The protein below binds the small molecule below.
Small molecule (SMILES): CC(=O)N[C@@H]1[C@@H](O)[C@H](O)[C@@H](CO)O[C@H]1O

Binding-site contacts:
Ligand atom O7 contacts residue GLY237 of chain 2.A at 4.1 Å.
Ligand atom O3 contacts residue GLY237 of chain 2.A at 2.7 Å (h-bond).
Ligand atom N2 contacts residue ASN241 of chain 2.A at 3.0 Å (h-bond).
Ligand atom C5 contacts residue ASN241 of chain 2.A at 3.6 Å.
Ligand atom O7 contacts residue ASN241 of chain 2.A at 4.2 Å.
Ligand atom O5 contacts residue ARG239 of chain 2.A at 4.1 Å.
Ligand atom C7 contacts residue ASN241 of chain 2.A at 4.2 Å.
Ligand atom C4 contacts residue GLY237 of chain 2.A at 3.1 Å.
Ligand atom O4 contacts residue LYS238 of chain 2.A at 3.6 Å.
Ligand atom C3 contacts residue ASN241 of chain 2.A at 3.8 Å.
Ligand atom C2 contacts residue ASN241 of chain 2.A at 2.5 Å.
Ligand atom O6 contacts residue LEU246 of chain 2.A at 4.3 Å.
Ligand atom C3 contacts residue GLY237 of chain 2.A at 3.4 Å.
Ligand atom C4 contacts residue LYS238 of chain 2.A at 4.3 Å.
Ligand atom C4 contacts residue ARG239 of chain 2.A at 4.4 Å.
Ligand atom C6 contacts residue VAL283 of chain 2.A at 4.1 Å (hydrophobic).
Ligand atom C4 contacts residue ASN241 of chain 2.A at 4.2 Å.
Ligand atom C6 contacts residue TRP248 of chain 2.A at 4.4 Å (hydrophobic).
Ligand atom C5 contacts residue GLY237 of chain 2.A at 4.5 Å.
Ligand atom C1 contacts residue ASN241 of chain 2.A at 1.4 Å.
Ligand atom O5 contacts residue ASN241 of chain 2.A at 2.2 Å (h-bond).
Ligand atom C2 contacts residue GLY237 of chain 2.A at 4.1 Å.
Ligand atom C6 contacts residue ARG239 of chain 2.A at 4.5 Å.
Ligand atom O4 contacts residue GLY237 of chain 2.A at 3.2 Å (h-bond).
Ligand atom O6 contacts residue VAL283 of chain 2.A at 3.7 Å.

Sequence of chain 2.A:
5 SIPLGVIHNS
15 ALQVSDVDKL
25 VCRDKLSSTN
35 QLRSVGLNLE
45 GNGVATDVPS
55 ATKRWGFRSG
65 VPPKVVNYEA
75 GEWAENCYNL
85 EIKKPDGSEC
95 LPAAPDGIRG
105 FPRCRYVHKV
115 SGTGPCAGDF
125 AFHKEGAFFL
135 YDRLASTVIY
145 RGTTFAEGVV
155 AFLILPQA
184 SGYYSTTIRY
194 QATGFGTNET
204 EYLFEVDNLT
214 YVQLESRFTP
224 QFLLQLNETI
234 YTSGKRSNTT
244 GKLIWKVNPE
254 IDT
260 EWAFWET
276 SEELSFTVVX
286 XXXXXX